Sequence of chain 1.O:
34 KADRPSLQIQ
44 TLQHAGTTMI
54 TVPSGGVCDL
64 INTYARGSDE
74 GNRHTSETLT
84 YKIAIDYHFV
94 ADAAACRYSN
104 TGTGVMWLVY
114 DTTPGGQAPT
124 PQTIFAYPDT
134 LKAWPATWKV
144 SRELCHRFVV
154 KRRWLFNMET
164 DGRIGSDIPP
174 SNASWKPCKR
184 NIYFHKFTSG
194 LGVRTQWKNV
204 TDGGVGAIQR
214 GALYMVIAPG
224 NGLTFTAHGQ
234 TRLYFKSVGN

Binding-site contacts:
Ligand atom OP2 contacts residue ILE42 of chain 1.M at 3.8 Å.
Ligand atom C6 contacts residue PHE190 of chain 1.M at 3.4 Å (hydrophobic).
Ligand atom N3 contacts residue TYR237 of chain 1.M at 3.9 Å.
Ligand atom C2' contacts residue ILE42 of chain 1.M at 4.0 Å (hydrophobic).
Ligand atom C4' contacts residue VAL153 of chain 1.O at 4.0 Å (hydrophobic).
Ligand atom C2' contacts residue SER39 of chain 1.M at 3.7 Å.
Ligand atom OP1 contacts residue ARG155 of chain 1.O at 3.8 Å.
Ligand atom OP2 contacts residue HIS149 of chain 1.O at 4.0 Å.
Ligand atom N4 contacts residue LYS85 of chain 1.M at 3.0 Å (salt-bridge).
Ligand atom O3' contacts residue SER39 of chain 1.M at 3.4 Å (h-bond).
Ligand atom OP1 contacts residue ARG156 of chain 1.O at 3.7 Å.
Ligand atom C5' contacts residue ARG145 of chain 1.O at 3.7 Å.
Ligand atom OP1 contacts residue ARG145 of chain 1.O at 2.5 Å (salt-bridge).
Ligand atom O3' contacts residue TYR237 of chain 1.M at 3.8 Å.
Ligand atom P contacts residue ARG145 of chain 1.O at 3.9 Å.
Ligand atom N1 contacts residue PHE190 of chain 1.M at 3.8 Å.
Ligand atom OP1 contacts residue HIS149 of chain 1.O at 2.9 Å.
Ligand atom O2 contacts residue TYR237 of chain 1.M at 3.4 Å.
Ligand atom P contacts residue ARG235 of chain 1.M at 3.8 Å.
Ligand atom OP2 contacts residue LYS142 of chain 1.O at 3.2 Å (salt-bridge).
Ligand atom P contacts residue LYS142 of chain 1.O at 3.5 Å.
Ligand atom C2 contacts residue TYR237 of chain 1.M at 3.9 Å (hydrophobic).
Ligand atom O4' contacts residue ARG155 of chain 1.O at 3.8 Å.
Ligand atom OP1 contacts residue VAL153 of chain 1.O at 3.6 Å.
Ligand atom C5 contacts residue PHE190 of chain 1.M at 3.5 Å (hydrophobic).
Ligand atom C8 contacts residue PHE190 of chain 1.M at 4.0 Å (hydrophobic).
Ligand atom C4 contacts residue PHE190 of chain 1.M at 3.7 Å (hydrophobic).
Ligand atom C4' contacts residue ARG155 of chain 1.O at 3.6 Å.
Ligand atom OP1 contacts residue LYS142 of chain 1.O at 3.3 Å (salt-bridge).
Ligand atom OP1 contacts residue ARG235 of chain 1.M at 3.5 Å (salt-bridge).
Ligand atom OP2 contacts residue SER39 of chain 1.M at 3.8 Å.
Ligand atom P contacts residue TYR237 of chain 1.M at 4.0 Å.
Ligand atom N6 contacts residue PHE190 of chain 1.M at 3.6 Å.
Ligand atom N7 contacts residue PHE190 of chain 1.M at 3.9 Å.
Ligand atom C5' contacts residue ILE42 of chain 1.M at 3.9 Å (hydrophobic).
Ligand atom O5' contacts residue LYS142 of chain 1.O at 3.6 Å.
Ligand atom O3' contacts residue VAL153 of chain 1.O at 3.7 Å.
Ligand atom C3' contacts residue ARG145 of chain 1.O at 3.9 Å.
Ligand atom OP2 contacts residue ARG235 of chain 1.M at 3.0 Å (salt-bridge).
Ligand atom OP2 contacts residue TYR237 of chain 1.M at 2.9 Å (h-bond).

The small molecule below binds the protein below.
Small molecule (SMILES): Nc1ccn([C@H]2C[C@H](O[P](=O)(O)OC[C@H]3O[C@@H](n4cnc5c(=O)nc(N)[nH]c54)C[C@@H]3O[P](=O)(O)OC[C@H]3O[C@@H](n4cnc5c(N)ncnc54)C[C@@H]3O[P](=O)(O)OC[C@H]3O[C@@H](n4cnc5c(N)ncnc54)C[C@@H]3O[P](=O)(O)OC[C@H]3O[C@@H](n4ccc(N)nc4=O)C[C@@H]3O[P](=O)(O)OC[C@H]3O[C@@H](n4ccc(N)nc4=O)C[C@@H]3O[P](=O)(O)OC[C@H]3O[C@@H](n4ccc(N)nc4=O)C[C@@H]3O[P](=O)(O)OC[C@H]3O[C@@H](n4ccc(N)nc4=O)C[C@@H]3O[P](=O)(O)OC[C@H]3O[C@@H](n4cnc5c(N)ncnc54)C[C@@H]3O)[C@@H](CO)O2)c(=O)n1.O.O

Sequence of chain 1.M:
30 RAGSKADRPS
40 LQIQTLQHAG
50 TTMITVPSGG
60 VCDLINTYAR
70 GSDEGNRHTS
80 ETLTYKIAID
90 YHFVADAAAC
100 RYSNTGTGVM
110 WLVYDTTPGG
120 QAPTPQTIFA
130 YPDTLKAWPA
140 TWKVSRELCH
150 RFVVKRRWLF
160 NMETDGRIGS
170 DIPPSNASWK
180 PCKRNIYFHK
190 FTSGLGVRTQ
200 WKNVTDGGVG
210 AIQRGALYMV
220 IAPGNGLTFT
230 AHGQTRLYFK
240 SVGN